A protein and the small-molecule ligand that binds it are described below.
Small molecule (SMILES): CC(=O)N[C@@H]1[C@@H](O)[C@H](O)[C@@H](CO)O[C@H]1O

Sequence of chain 1.A:
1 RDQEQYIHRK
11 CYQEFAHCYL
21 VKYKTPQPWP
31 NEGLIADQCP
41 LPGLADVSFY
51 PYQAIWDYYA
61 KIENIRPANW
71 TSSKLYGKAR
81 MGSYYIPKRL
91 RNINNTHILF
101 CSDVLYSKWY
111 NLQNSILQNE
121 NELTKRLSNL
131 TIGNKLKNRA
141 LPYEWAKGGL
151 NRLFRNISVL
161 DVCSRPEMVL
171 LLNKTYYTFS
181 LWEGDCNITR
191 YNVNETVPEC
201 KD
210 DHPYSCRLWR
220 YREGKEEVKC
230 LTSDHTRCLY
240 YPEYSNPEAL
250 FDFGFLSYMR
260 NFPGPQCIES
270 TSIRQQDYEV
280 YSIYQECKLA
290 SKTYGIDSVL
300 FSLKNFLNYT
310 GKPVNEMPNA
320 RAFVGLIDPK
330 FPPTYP

Binding-site contacts:
Ligand atom C2 contacts residue ASN187 of chain 1.A at 2.4 Å.
Ligand atom C5 contacts residue ASN187 of chain 1.A at 3.7 Å.
Ligand atom C3 contacts residue ASN187 of chain 1.A at 3.7 Å.
Ligand atom C7 contacts residue CYS186 of chain 1.A at 4.0 Å (hydrophobic).
Ligand atom C1 contacts residue ASN187 of chain 1.A at 1.4 Å.
Ligand atom O7 contacts residue CYS186 of chain 1.A at 4.0 Å.
Ligand atom N2 contacts residue ASN187 of chain 1.A at 2.9 Å (h-bond).
Ligand atom C8 contacts residue CYS186 of chain 1.A at 3.7 Å (hydrophobic).
Ligand atom O7 contacts residue ASN187 of chain 1.A at 3.4 Å (h-bond).
Ligand atom O5 contacts residue ASN187 of chain 1.A at 2.3 Å (h-bond).
Ligand atom C7 contacts residue ASN187 of chain 1.A at 3.4 Å.
Ligand atom C4 contacts residue ASN187 of chain 1.A at 4.2 Å.